A small-molecule ligand and the protein it binds are described below.
Small molecule (SMILES): Nc1nc2[nH]cnc2c(=O)[nH]1

Sequence of chain 1.O:
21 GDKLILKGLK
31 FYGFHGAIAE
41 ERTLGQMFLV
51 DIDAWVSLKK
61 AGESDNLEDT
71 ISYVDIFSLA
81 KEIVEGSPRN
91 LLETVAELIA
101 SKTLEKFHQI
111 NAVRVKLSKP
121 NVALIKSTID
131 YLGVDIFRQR

Binding-site contacts:
Ligand atom N1 contacts residue GLU93 of chain 1.O at 2.9 Å (salt-bridge).
Ligand atom N9 contacts residue SER72 of chain 1.P at 3.0 Å (h-bond).
Ligand atom N9 contacts residue TYR73 of chain 1.P at 3.8 Å.
Ligand atom C2 contacts residue LEU67 of chain 1.P at 4.3 Å (hydrophobic).
Ligand atom N2 contacts residue TYR73 of chain 1.P at 4.0 Å.
Ligand atom N2 contacts residue GLU93 of chain 1.O at 2.8 Å (salt-bridge).
Ligand atom N3 contacts residue TYR73 of chain 1.P at 3.2 Å (h-bond).
Ligand atom C2 contacts residue SER72 of chain 1.P at 4.2 Å.
Ligand atom C6 contacts residue GLU93 of chain 1.O at 3.8 Å.
Ligand atom C6 contacts residue LEU92 of chain 1.O at 4.0 Å (hydrophobic).
Ligand atom C6 contacts residue LEU91 of chain 1.O at 4.1 Å (hydrophobic).
Ligand atom C4 contacts residue LEU67 of chain 1.P at 3.8 Å (hydrophobic).
Ligand atom C8 contacts residue TYR73 of chain 1.P at 3.9 Å (hydrophobic).
Ligand atom N2 contacts residue ILE71 of chain 1.P at 2.8 Å (h-bond).
Ligand atom O6 contacts residue GLU93 of chain 1.O at 3.8 Å.
Ligand atom N2 contacts residue THR70 of chain 1.P at 3.5 Å (h-bond).
Ligand atom C5 contacts residue TYR73 of chain 1.P at 3.4 Å (hydrophobic).
Ligand atom O6 contacts residue ASN90 of chain 1.O at 3.8 Å.
Ligand atom C6 contacts residue TYR73 of chain 1.P at 3.6 Å (hydrophobic).
Ligand atom N1 contacts residue TYR73 of chain 1.P at 3.6 Å.
Ligand atom C4 contacts residue TYR73 of chain 1.P at 3.6 Å (hydrophobic).
Ligand atom N3 contacts residue SER72 of chain 1.P at 3.2 Å.
Ligand atom O6 contacts residue LEU91 of chain 1.O at 3.2 Å.
Ligand atom N7 contacts residue TYR73 of chain 1.P at 3.4 Å (h-bond).
Ligand atom N1 contacts residue LEU92 of chain 1.O at 4.3 Å.
Ligand atom C4 contacts residue SER72 of chain 1.P at 3.9 Å.
Ligand atom N9 contacts residue VAL74 of chain 1.P at 4.2 Å.
Ligand atom N2 contacts residue LEU24 of chain 1.P at 3.7 Å.
Ligand atom O6 contacts residue LEU92 of chain 1.O at 3.0 Å (h-bond).
Ligand atom C2 contacts residue THR70 of chain 1.P at 4.2 Å.
Ligand atom C8 contacts residue SER72 of chain 1.P at 4.0 Å.
Ligand atom C2 contacts residue ILE71 of chain 1.P at 3.7 Å (hydrophobic).
Ligand atom N2 contacts residue SER72 of chain 1.P at 4.2 Å.
Ligand atom N3 contacts residue ILE71 of chain 1.P at 3.6 Å (h-bond).
Ligand atom C2 contacts residue TYR73 of chain 1.P at 3.6 Å (hydrophobic).
Ligand atom C2 contacts residue GLU93 of chain 1.O at 3.6 Å.
Ligand atom O6 contacts residue TYR73 of chain 1.P at 3.9 Å.
Ligand atom C5 contacts residue LEU67 of chain 1.P at 4.1 Å (hydrophobic).
Ligand atom N3 contacts residue LEU67 of chain 1.P at 3.9 Å.
Ligand atom N9 contacts residue LEU67 of chain 1.P at 4.1 Å.

Sequence of chain 1.P:
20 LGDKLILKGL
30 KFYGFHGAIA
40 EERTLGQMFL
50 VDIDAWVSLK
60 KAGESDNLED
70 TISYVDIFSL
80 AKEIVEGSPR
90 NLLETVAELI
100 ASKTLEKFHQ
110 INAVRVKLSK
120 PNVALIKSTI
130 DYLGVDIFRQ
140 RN